Binding-site contacts:
Ligand atom O2P contacts residue LYS335 of chain 1.O at 2.9 Å (salt-bridge).
Ligand atom O1 contacts residue LYS177 of chain 1.O at 3.3 Å (salt-bridge).
Ligand atom O2 contacts residue THR175 of chain 1.O at 2.8 Å (h-bond).
Ligand atom O3 contacts residue GLU206 of chain 1.O at 3.0 Å (salt-bridge).
Ligand atom C3 contacts residue KCX203 of chain 1.O at 3.1 Å.
Ligand atom O3P contacts residue THR67 of chain 2.C at 2.5 Å (h-bond).
Ligand atom O2 contacts residue KCX203 of chain 1.O at 3.1 Å (h-bond).
Ligand atom O1P contacts residue GLY404 of chain 1.O at 2.9 Å (h-bond).
Ligand atom O4 contacts residue GLY381 of chain 1.O at 3.2 Å (h-bond).
Ligand atom O6 contacts residue GLU206 of chain 1.O at 3.2 Å (salt-bridge).
Ligand atom O3P contacts residue LYS177 of chain 1.O at 3.3 Å.
Ligand atom O7 contacts residue LYS335 of chain 1.O at 2.8 Å (salt-bridge).
Ligand atom O2P contacts residue TRP68 of chain 2.C at 3.3 Å.
Ligand atom O3 contacts residue KCX203 of chain 1.O at 2.6 Å (h-bond).
Ligand atom O6 contacts residue ASP205 of chain 1.O at 3.1 Å (salt-bridge).
Ligand atom O5P contacts residue LEU336 of chain 1.O at 3.4 Å.
Ligand atom O2P contacts residue THR67 of chain 2.C at 3.4 Å (h-bond).
Ligand atom O7 contacts residue GLU62 of chain 2.C at 3.3 Å (salt-bridge).
Ligand atom O2 contacts residue ASP205 of chain 1.O at 3.4 Å (salt-bridge).
Ligand atom O3 contacts residue MG1 of chain 1.SF at 2.2 Å.
Ligand atom O6 contacts residue LYS179 of chain 1.O at 2.7 Å (salt-bridge).
Ligand atom O3 contacts residue HIS295 of chain 1.O at 3.0 Å (h-bond).
Ligand atom O2P contacts residue GLY382 of chain 1.O at 3.0 Å (h-bond).
Ligand atom C contacts residue ASN125 of chain 2.C at 3.4 Å.
Ligand atom O2P contacts residue GLY381 of chain 1.O at 3.3 Å.
Ligand atom O6 contacts residue ASN125 of chain 2.C at 2.9 Å (h-bond).
Ligand atom O6 contacts residue LYS177 of chain 1.O at 3.3 Å (salt-bridge).
Ligand atom O2 contacts residue LYS177 of chain 1.O at 3.0 Å (salt-bridge).
Ligand atom C3 contacts residue MG1 of chain 1.SF at 3.1 Å.
Ligand atom O6P contacts residue HIS328 of chain 1.O at 2.6 Å (h-bond).
Ligand atom O6P contacts residue SER380 of chain 1.O at 3.2 Å (h-bond).
Ligand atom C2 contacts residue MG1 of chain 1.SF at 2.9 Å.
Ligand atom O3P contacts residue GLY405 of chain 1.O at 2.8 Å (h-bond).
Ligand atom O6 contacts residue MG1 of chain 1.SF at 2.1 Å.
Ligand atom C contacts residue MG1 of chain 1.SF at 2.9 Å.
Ligand atom O4 contacts residue SER380 of chain 1.O at 2.8 Å (h-bond).
Ligand atom O2 contacts residue MG1 of chain 1.SF at 2.3 Å.
Ligand atom C contacts residue LYS177 of chain 1.O at 3.4 Å.
Ligand atom O4P contacts residue ARG296 of chain 1.O at 2.9 Å (salt-bridge).
Ligand atom O5P contacts residue ARG296 of chain 1.O at 3.0 Å (salt-bridge).

The small molecule below binds the protein below.
Small molecule (SMILES): O=C(O)[C@@](O)(COP(=O)(O)O)[C@H](O)[C@H](O)COP(=O)(O)O

Sequence of chain 2.C:
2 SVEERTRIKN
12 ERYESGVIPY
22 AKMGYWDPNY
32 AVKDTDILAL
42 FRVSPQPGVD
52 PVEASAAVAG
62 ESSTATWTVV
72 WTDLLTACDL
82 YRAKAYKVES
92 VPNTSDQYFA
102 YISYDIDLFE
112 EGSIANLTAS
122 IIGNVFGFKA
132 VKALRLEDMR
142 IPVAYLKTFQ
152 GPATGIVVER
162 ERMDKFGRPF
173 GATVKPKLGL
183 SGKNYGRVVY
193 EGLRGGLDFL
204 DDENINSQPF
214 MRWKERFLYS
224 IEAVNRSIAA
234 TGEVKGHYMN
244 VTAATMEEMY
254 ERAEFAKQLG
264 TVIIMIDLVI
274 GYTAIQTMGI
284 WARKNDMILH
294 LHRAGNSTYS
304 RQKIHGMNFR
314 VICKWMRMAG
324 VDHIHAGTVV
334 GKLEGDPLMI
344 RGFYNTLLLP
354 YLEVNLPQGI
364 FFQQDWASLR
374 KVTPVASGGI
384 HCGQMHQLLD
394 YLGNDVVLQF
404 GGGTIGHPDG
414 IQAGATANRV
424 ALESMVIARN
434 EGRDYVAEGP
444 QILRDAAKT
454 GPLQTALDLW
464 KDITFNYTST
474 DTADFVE

Sequence of chain 1.O:
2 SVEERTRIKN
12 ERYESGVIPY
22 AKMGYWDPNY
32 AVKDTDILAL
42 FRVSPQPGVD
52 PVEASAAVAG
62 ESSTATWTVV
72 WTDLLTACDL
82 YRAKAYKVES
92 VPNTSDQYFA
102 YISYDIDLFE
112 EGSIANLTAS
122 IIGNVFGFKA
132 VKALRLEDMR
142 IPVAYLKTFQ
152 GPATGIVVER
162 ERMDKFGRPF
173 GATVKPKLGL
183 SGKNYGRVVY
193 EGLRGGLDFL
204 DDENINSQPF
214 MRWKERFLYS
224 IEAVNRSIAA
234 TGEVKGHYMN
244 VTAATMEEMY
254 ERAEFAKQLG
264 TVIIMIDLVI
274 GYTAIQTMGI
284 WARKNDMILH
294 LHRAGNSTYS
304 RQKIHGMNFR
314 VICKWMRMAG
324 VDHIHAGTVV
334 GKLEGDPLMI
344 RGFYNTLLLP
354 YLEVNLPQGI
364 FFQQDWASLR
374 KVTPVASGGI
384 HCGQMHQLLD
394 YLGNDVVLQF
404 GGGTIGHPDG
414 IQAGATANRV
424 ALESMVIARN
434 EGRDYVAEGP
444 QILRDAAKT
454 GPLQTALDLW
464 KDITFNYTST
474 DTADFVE